Sequence of chain 1.C:
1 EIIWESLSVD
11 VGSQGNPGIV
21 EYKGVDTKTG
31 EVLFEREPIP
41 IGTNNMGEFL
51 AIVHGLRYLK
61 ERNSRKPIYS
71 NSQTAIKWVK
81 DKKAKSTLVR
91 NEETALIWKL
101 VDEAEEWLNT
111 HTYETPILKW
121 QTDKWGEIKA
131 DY

The small molecule below binds the protein below.
Small molecule (SMILES): Cc1cn([C@H]2C[C@H](O[P](=O)(O)OC[C@H]3O[C@@H](n4cnc5c([SeH])nc(N)nc54)C[C@@H]3O[P](=O)(O)OC[C@H]3O[C@@H](n4cc(C)c(=O)[nH]c4=O)C[C@@H]3O[P](=O)(O)OC[C@H]3O[C@@H](n4ccc(N)nc4=O)C[C@@H]3O[P](=O)(O)OC[C@H]3O[C@@H](n4cnc5c([SeH])nc(N)nc54)C[C@@H]3O)[C@@H](CO[P](=O)(O)O[C@H]3C[C@H](n4cnc5c(N)ncnc54)O[C@@H]3CO)O2)c(=O)[nH]c1=O

Binding-site contacts:
Ligand atom C2 contacts residue G3 of chain 1.A at 3.5 Å.
Ligand atom O2P contacts residue THR87 of chain 1.C at 2.6 Å (h-bond).
Ligand atom C2' contacts residue PO41 of chain 1.D at 3.0 Å.
Ligand atom C2 contacts residue A6 of chain 1.A at 3.2 Å.
Ligand atom N1 contacts residue C2 of chain 1.A at 3.2 Å (h-bond).
Ligand atom O1P contacts residue THR43 of chain 1.C at 2.7 Å (h-bond).
Ligand atom N2 contacts residue C5 of chain 1.A at 2.6 Å (h-bond).
Ligand atom O4 contacts residue A6 of chain 1.A at 3.0 Å (h-bond).
Ligand atom C4' contacts residue ASN45 of chain 1.C at 3.5 Å.
Ligand atom O4' contacts residue ASN16 of chain 1.C at 3.0 Å (h-bond).
Ligand atom N4 contacts residue G3 of chain 1.A at 2.8 Å (h-bond).
Ligand atom O3' contacts residue THR43 of chain 1.C at 3.3 Å.
Ligand atom SE contacts residue C5 of chain 1.A at 3.5 Å.
Ligand atom O4 contacts residue A4 of chain 1.A at 2.9 Å (h-bond).
Ligand atom C6 contacts residue A6 of chain 1.A at 3.4 Å.
Ligand atom SE contacts residue C2 of chain 1.A at 3.4 Å.
Ligand atom O2 contacts residue ASN45 of chain 1.C at 2.9 Å (h-bond).
Ligand atom N3 contacts residue A4 of chain 1.A at 3.4 Å.
Ligand atom N1 contacts residue G3 of chain 1.A at 3.5 Å.
Ligand atom N2 contacts residue G3 of chain 1.A at 3.3 Å.
Ligand atom O4' contacts residue ASN45 of chain 1.C at 3.0 Å (h-bond).
Ligand atom N3 contacts residue G3 of chain 1.A at 2.9 Å (h-bond).
Ligand atom N1 contacts residue A6 of chain 1.A at 3.4 Å.
Ligand atom O1P contacts residue SER86 of chain 1.C at 2.7 Å (h-bond).
Ligand atom O2 contacts residue ASN16 of chain 1.C at 2.8 Å (h-bond).
Ligand atom N3 contacts residue A6 of chain 1.A at 2.9 Å (h-bond).
Ligand atom O3' contacts residue PO41 of chain 1.D at 1.6 Å.
Ligand atom N2 contacts residue C2 of chain 1.A at 2.8 Å (h-bond).
Ligand atom C1' contacts residue ASN44 of chain 1.C at 3.3 Å.
Ligand atom C3' contacts residue PO41 of chain 1.D at 2.6 Å.
Ligand atom O2 contacts residue G3 of chain 1.A at 2.7 Å (h-bond).
Ligand atom O4' contacts residue ASN44 of chain 1.C at 3.3 Å (h-bond).
Ligand atom O5' contacts residue ASN45 of chain 1.C at 3.1 Å (h-bond).
Ligand atom OP1 contacts residue PRO17 of chain 1.C at 3.5 Å.
Ligand atom N2 contacts residue A6 of chain 1.A at 3.3 Å (h-bond).
Ligand atom N6 contacts residue A6 of chain 1.A at 3.3 Å (h-bond).
Ligand atom N1 contacts residue C5 of chain 1.A at 3.2 Å (h-bond).
Ligand atom N3 contacts residue A4 of chain 1.A at 2.8 Å (h-bond).
Ligand atom N3 contacts residue G3 of chain 1.A at 3.5 Å.
Ligand atom O2 contacts residue ASN44 of chain 1.C at 3.3 Å (h-bond).